Binding-site contacts:
Ligand atom N8 contacts residue VAL117 of chain 1.D at 3.9 Å.
Ligand atom N1 contacts residue ALA11 of chain 1.D at 3.8 Å.
Ligand atom N7 contacts residue PHE36 of chain 1.D at 4.2 Å.
Ligand atom N3 contacts residue PHE36 of chain 1.D at 3.4 Å.
Ligand atom N8 contacts residue ILE9 of chain 1.D at 3.4 Å (h-bond).
Ligand atom C5 contacts residue PHE36 of chain 1.D at 4.1 Å (hydrophobic).
Ligand atom N3 contacts residue ALA11 of chain 1.D at 3.8 Å.
Ligand atom C5 contacts residue NPX1 of chain 1.R at 3.5 Å.
Ligand atom C2 contacts residue ALA11 of chain 1.D at 3.7 Å (hydrophobic).
Ligand atom C6 contacts residue NAP1 of chain 1.S at 4.0 Å.
Ligand atom N7 contacts residue ILE9 of chain 1.D at 4.0 Å.
Ligand atom C4 contacts residue FOL1 of chain 1.T at 0.3 Å.
Ligand atom C4 contacts residue NAP1 of chain 1.S at 3.1 Å.
Ligand atom C2 contacts residue FOL1 of chain 1.T at 0.3 Å.
Ligand atom N1 contacts residue FOL1 of chain 1.T at 0.4 Å (h-bond).
Ligand atom N3 contacts residue NAP1 of chain 1.S at 3.5 Å (h-bond).
Ligand atom N7 contacts residue FOL1 of chain 1.T at 0.3 Å (h-bond).
Ligand atom C4 contacts residue PHE36 of chain 1.D at 3.5 Å (hydrophobic).
Ligand atom N3 contacts residue ILE9 of chain 1.D at 3.8 Å.
Ligand atom N8 contacts residue NAP1 of chain 1.S at 3.3 Å (h-bond).
Ligand atom C2 contacts residue PHE36 of chain 1.D at 3.8 Å (hydrophobic).
Ligand atom N7 contacts residue THR138 of chain 1.D at 3.8 Å.
Ligand atom C6 contacts residue FOL1 of chain 1.T at 0.5 Å.
Ligand atom N8 contacts residue PHE36 of chain 1.D at 3.6 Å.
Ligand atom N8 contacts residue TYR123 of chain 1.D at 3.7 Å.
Ligand atom N3 contacts residue FOL1 of chain 1.T at 0.3 Å (h-bond).
Ligand atom C2 contacts residue NAP1 of chain 1.S at 4.0 Å.
Ligand atom C5 contacts residue FOL1 of chain 1.T at 0.4 Å.
Ligand atom N7 contacts residue ALA11 of chain 1.D at 3.7 Å.
Ligand atom C2 contacts residue GLU32 of chain 1.D at 3.5 Å.
Ligand atom C5 contacts residue NAP1 of chain 1.S at 3.4 Å.
Ligand atom N1 contacts residue PHE36 of chain 1.D at 4.1 Å.
Ligand atom N7 contacts residue GLU32 of chain 1.D at 2.7 Å (salt-bridge).
Ligand atom N1 contacts residue GLU32 of chain 1.D at 2.9 Å (salt-bridge).
Ligand atom N8 contacts residue FOL1 of chain 1.T at 0.4 Å (h-bond).
Ligand atom C4 contacts residue ILE9 of chain 1.D at 4.1 Å (hydrophobic).
Ligand atom C6 contacts residue GLU32 of chain 1.D at 3.8 Å.
Ligand atom C2 contacts residue VAL10 of chain 1.D at 3.8 Å (hydrophobic).
Ligand atom N3 contacts residue VAL10 of chain 1.D at 3.5 Å.
Ligand atom N7 contacts residue VAL10 of chain 1.D at 3.6 Å (h-bond).

Sequence of chain 1.D:
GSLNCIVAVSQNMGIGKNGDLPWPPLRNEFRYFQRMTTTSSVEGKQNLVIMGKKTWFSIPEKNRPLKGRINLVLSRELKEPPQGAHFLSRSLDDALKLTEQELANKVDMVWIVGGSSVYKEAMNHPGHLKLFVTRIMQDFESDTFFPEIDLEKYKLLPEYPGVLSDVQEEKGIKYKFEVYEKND

A protein and the small-molecule ligand that binds it are described below.
Small molecule (SMILES): Nc1ccnc(N)n1